Sequence of chain 1.A:
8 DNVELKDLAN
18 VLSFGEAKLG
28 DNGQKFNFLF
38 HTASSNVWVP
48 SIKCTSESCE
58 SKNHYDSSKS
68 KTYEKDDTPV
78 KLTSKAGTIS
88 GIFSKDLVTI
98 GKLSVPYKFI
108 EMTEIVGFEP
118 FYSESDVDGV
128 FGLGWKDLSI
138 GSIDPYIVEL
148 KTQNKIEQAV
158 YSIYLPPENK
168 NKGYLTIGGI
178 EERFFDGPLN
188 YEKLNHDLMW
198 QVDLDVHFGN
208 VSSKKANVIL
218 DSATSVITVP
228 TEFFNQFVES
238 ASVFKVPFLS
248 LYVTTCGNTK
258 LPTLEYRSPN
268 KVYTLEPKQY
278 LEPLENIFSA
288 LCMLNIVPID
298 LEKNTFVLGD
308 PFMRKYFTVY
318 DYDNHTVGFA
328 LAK

Sequence of chain 2.A:
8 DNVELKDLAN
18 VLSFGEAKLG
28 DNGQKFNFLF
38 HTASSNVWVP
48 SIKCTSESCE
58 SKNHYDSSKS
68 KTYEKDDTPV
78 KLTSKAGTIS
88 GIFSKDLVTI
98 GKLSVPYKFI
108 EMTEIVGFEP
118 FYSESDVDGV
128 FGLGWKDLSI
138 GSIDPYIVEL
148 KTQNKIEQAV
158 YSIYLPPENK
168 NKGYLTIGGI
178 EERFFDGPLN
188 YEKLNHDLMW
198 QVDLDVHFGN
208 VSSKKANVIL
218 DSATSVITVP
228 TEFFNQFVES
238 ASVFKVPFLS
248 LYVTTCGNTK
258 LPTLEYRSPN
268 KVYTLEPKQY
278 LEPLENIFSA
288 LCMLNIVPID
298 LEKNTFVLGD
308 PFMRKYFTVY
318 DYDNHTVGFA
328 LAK

Binding-site contacts:
Ligand atom CG1 contacts residue THR221 of chain 2.A at 4.0 Å.
Ligand atom N contacts residue LYS82 of chain 2.A at 3.5 Å.
Ligand atom O contacts residue LYS82 of chain 2.A at 3.4 Å.
Ligand atom OH contacts residue GLU299 of chain 2.A at 3.9 Å.
Ligand atom OH contacts residue THR221 of chain 2.A at 3.5 Å (h-bond).
Ligand atom C contacts residue SER222 of chain 2.A at 3.8 Å.
Ligand atom CG2 contacts residue LEU246 of chain 1.A at 3.8 Å (hydrophobic).
Ligand atom CA contacts residue THR221 of chain 2.A at 3.8 Å.
Ligand atom CB contacts residue MET196 of chain 2.A at 3.8 Å (hydrophobic).
Ligand atom CH contacts residue LEU298 of chain 2.A at 3.9 Å (hydrophobic).
Ligand atom C contacts residue LYS82 of chain 2.A at 3.9 Å.
Ligand atom CB contacts residue LYS82 of chain 2.A at 3.5 Å.
Ligand atom OH contacts residue HIS38 of chain 2.A at 3.0 Å (h-bond).
Ligand atom N contacts residue LYS82 of chain 2.A at 3.5 Å.
Ligand atom O contacts residue ALA40 of chain 2.A at 3.8 Å.
Ligand atom O contacts residue THR221 of chain 2.A at 3.1 Å.
Ligand atom O contacts residue SER222 of chain 2.A at 3.4 Å (h-bond).
Ligand atom CG2 contacts residue SER222 of chain 2.A at 3.8 Å.
Ligand atom CA contacts residue LYS82 of chain 2.A at 3.9 Å.
Ligand atom CH contacts residue ASP218 of chain 2.A at 3.5 Å.
Ligand atom O contacts residue SER222 of chain 2.A at 3.2 Å (h-bond).
Ligand atom N contacts residue THR221 of chain 2.A at 3.4 Å (h-bond).
Ligand atom CM contacts residue ASP218 of chain 2.A at 3.5 Å.
Ligand atom CH contacts residue HIS38 of chain 2.A at 4.0 Å.
Ligand atom CG1 contacts residue LEU246 of chain 1.A at 3.8 Å (hydrophobic).
Ligand atom CG1 contacts residue ALA220 of chain 2.A at 4.0 Å (hydrophobic).
Ligand atom O contacts residue ALA220 of chain 2.A at 3.5 Å (h-bond).
Ligand atom CD2 contacts residue LYS82 of chain 2.A at 3.9 Å.
Ligand atom CM contacts residue LEU298 of chain 2.A at 3.0 Å (hydrophobic).
Ligand atom OH contacts residue ASP218 of chain 2.A at 2.5 Å (salt-bridge).
Ligand atom CA contacts residue LYS82 of chain 2.A at 3.7 Å.
Ligand atom CB contacts residue ALA220 of chain 2.A at 3.7 Å (hydrophobic).
Ligand atom CG contacts residue ALA220 of chain 2.A at 4.0 Å (hydrophobic).
Ligand atom OH contacts residue ALA220 of chain 2.A at 3.2 Å.
Ligand atom CG2 contacts residue SER222 of chain 2.A at 3.3 Å.
Ligand atom CD1 contacts residue GLU54 of chain 1.A at 4.0 Å.
Ligand atom C contacts residue LYS82 of chain 2.A at 3.4 Å.
Ligand atom CB contacts residue HIS38 of chain 2.A at 4.0 Å.
Ligand atom O contacts residue LEU298 of chain 2.A at 3.4 Å.
Ligand atom CD2 contacts residue ALA220 of chain 2.A at 2.8 Å (hydrophobic).

A small-molecule ligand and the protein it binds are described below.
Small molecule (SMILES): CC(C)CC(=O)N[C@H](C(=O)N[C@H](C(=O)N[C@@H](CC(C)C)[C@@H](O)CC(=O)N[C@@H](C)C(=O)N[C@@H](CC(C)C)[C@@H](O)CC(=O)O)C(C)C)C(C)C